The protein below binds the small molecule below.
Small molecule (SMILES): CC(=O)N[C@H]1[C@H]([C@H](O)[C@H](O)CO)O[C@@](O)(C(=O)O)C[C@@H]1O

Binding-site contacts:
Ligand atom O7 contacts residue TRP322 of chain 1.B at 4.1 Å.
Ligand atom C9 contacts residue SER290 of chain 1.B at 4.0 Å.
Ligand atom O1B contacts residue SER287 of chain 1.B at 3.6 Å.
Ligand atom O1A contacts residue SER287 of chain 1.B at 2.6 Å (h-bond).
Ligand atom O1B contacts residue ASN319 of chain 1.B at 2.8 Å (h-bond).
Ligand atom O9 contacts residue SER290 of chain 1.B at 4.2 Å.
Ligand atom O10 contacts residue ASN319 of chain 1.B at 4.2 Å.
Ligand atom C4 contacts residue SER292 of chain 1.B at 4.3 Å.
Ligand atom C11 contacts residue TRP322 of chain 1.B at 3.6 Å (hydrophobic).
Ligand atom C5 contacts residue SER292 of chain 1.B at 4.2 Å.
Ligand atom C1 contacts residue SER287 of chain 1.B at 3.6 Å.
Ligand atom C6 contacts residue SER292 of chain 1.B at 4.4 Å.
Ligand atom C9 contacts residue TRP322 of chain 1.B at 4.1 Å (hydrophobic).
Ligand atom C9 contacts residue LYS353 of chain 1.B at 4.0 Å.
Ligand atom O8 contacts residue SER290 of chain 1.B at 2.4 Å (h-bond).
Ligand atom O10 contacts residue TRP322 of chain 1.B at 4.0 Å.
Ligand atom C10 contacts residue TRP322 of chain 1.B at 3.9 Å (hydrophobic).
Ligand atom O4 contacts residue GLN320 of chain 1.B at 4.3 Å.
Ligand atom C5 contacts residue ASN319 of chain 1.B at 4.0 Å.
Ligand atom C11 contacts residue SER292 of chain 1.B at 3.2 Å.
Ligand atom C3 contacts residue ASN319 of chain 1.B at 4.0 Å.
Ligand atom O1A contacts residue SER290 of chain 1.B at 4.0 Å.
Ligand atom O8 contacts residue SER287 of chain 1.B at 4.1 Å.
Ligand atom O4 contacts residue ASN319 of chain 1.B at 2.9 Å (h-bond).
Ligand atom C7 contacts residue SER290 of chain 1.B at 3.9 Å.
Ligand atom C4 contacts residue ASN319 of chain 1.B at 3.5 Å.
Ligand atom C11 contacts residue ASN319 of chain 1.B at 3.5 Å.
Ligand atom N5 contacts residue SER292 of chain 1.B at 3.2 Å (h-bond).
Ligand atom C6 contacts residue SER290 of chain 1.B at 4.2 Å.
Ligand atom C11 contacts residue ASN321 of chain 1.B at 3.7 Å.
Ligand atom C11 contacts residue GLN320 of chain 1.B at 3.7 Å.
Ligand atom C10 contacts residue SER292 of chain 1.B at 3.9 Å.
Ligand atom C10 contacts residue GLN320 of chain 1.B at 4.3 Å.
Ligand atom C10 contacts residue ASN319 of chain 1.B at 3.4 Å.
Ligand atom C8 contacts residue SER290 of chain 1.B at 3.5 Å.
Ligand atom C1 contacts residue ASN319 of chain 1.B at 3.9 Å.
Ligand atom O9 contacts residue LYS353 of chain 1.B at 4.0 Å.
Ligand atom N5 contacts residue ASN319 of chain 1.B at 3.2 Å (h-bond).
Ligand atom C7 contacts residue TRP322 of chain 1.B at 3.9 Å (hydrophobic).
Ligand atom O10 contacts residue GLN320 of chain 1.B at 4.4 Å.

Sequence of chain 1.B:
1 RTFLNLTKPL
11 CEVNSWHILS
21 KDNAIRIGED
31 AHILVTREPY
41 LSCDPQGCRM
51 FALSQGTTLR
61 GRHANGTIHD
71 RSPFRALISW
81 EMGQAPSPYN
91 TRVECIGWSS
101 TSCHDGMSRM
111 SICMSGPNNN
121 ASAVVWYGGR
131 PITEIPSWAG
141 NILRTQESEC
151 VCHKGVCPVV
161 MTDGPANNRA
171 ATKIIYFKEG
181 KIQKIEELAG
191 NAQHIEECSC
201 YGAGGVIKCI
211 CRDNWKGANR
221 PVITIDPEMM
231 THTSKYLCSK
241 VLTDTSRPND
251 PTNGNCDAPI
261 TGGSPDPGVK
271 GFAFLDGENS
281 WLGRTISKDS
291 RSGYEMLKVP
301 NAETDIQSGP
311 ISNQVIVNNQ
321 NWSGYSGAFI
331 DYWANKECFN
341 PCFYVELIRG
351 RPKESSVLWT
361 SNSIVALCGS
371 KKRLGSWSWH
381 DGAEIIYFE